Sequence of chain 1.B:
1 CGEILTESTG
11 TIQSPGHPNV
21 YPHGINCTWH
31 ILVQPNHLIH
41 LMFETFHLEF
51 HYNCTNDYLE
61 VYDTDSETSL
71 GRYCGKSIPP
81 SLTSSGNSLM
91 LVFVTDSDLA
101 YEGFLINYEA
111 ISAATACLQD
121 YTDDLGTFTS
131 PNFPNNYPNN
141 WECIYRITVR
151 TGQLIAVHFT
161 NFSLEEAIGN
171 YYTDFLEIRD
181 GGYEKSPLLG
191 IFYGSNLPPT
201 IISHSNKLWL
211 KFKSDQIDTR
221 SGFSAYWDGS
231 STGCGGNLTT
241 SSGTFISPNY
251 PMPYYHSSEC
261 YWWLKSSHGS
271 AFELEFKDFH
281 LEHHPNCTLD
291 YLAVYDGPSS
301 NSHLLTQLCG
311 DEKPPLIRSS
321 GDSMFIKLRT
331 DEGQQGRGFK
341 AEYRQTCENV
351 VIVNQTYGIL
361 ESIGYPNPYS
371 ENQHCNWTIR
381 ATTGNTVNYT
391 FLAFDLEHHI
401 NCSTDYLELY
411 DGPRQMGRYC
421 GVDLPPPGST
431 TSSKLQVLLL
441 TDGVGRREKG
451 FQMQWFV

A small-molecule ligand and the protein it binds are described below.
Small molecule (SMILES): CC(=O)N[C@@H]1[C@@H](O)[C@H](O)[C@@H](CO)O[C@H]1O

Binding-site contacts:
Ligand atom C6 contacts residue ASN286 of chain 1.B at 3.2 Å.
Ligand atom O7 contacts residue ASN286 of chain 1.B at 3.7 Å.
Ligand atom C7 contacts residue ASN286 of chain 1.B at 3.9 Å.
Ligand atom C2 contacts residue ASN286 of chain 1.B at 2.8 Å.
Ligand atom C1 contacts residue ASN286 of chain 1.B at 1.4 Å.
Ligand atom N2 contacts residue ASN286 of chain 1.B at 3.5 Å (h-bond).
Ligand atom C3 contacts residue ASN286 of chain 1.B at 4.0 Å.
Ligand atom O5 contacts residue ASN286 of chain 1.B at 2.4 Å (h-bond).
Ligand atom O6 contacts residue ASN286 of chain 1.B at 4.2 Å.
Ligand atom C5 contacts residue ASN286 of chain 1.B at 3.3 Å.
Ligand atom C4 contacts residue ASN286 of chain 1.B at 4.1 Å.
Ligand atom O6 contacts residue PRO285 of chain 1.B at 4.4 Å.